Binding-site contacts:
Ligand atom C11 contacts residue ALA118 of chain 24.A at 3.9 Å (hydrophobic).
Ligand atom O1B contacts residue ARG129 of chain 24.A at 3.9 Å.
Ligand atom C10 contacts residue GLN65 of chain 25.A at 4.5 Å.
Ligand atom C8 contacts residue ALA118 of chain 24.A at 4.3 Å (hydrophobic).
Ligand atom N5 contacts residue ALA118 of chain 24.A at 2.8 Å (h-bond).
Ligand atom O9 contacts residue GLN120 of chain 24.A at 3.5 Å (h-bond).
Ligand atom C4 contacts residue ALA118 of chain 24.A at 4.0 Å (hydrophobic).
Ligand atom C7 contacts residue ALA118 of chain 24.A at 3.6 Å (hydrophobic).
Ligand atom C11 contacts residue TRP119 of chain 24.A at 4.4 Å (hydrophobic).
Ligand atom C10 contacts residue ALA64 of chain 25.A at 4.5 Å (hydrophobic).
Ligand atom O8 contacts residue ALA118 of chain 24.A at 3.8 Å.
Ligand atom O1A contacts residue ALA118 of chain 24.A at 4.5 Å.
Ligand atom C11 contacts residue GLN132 of chain 24.A at 4.3 Å.
Ligand atom C10 contacts residue ALA118 of chain 24.A at 3.8 Å (hydrophobic).
Ligand atom C11 contacts residue GLN65 of chain 25.A at 3.7 Å.
Ligand atom O10 contacts residue GLN65 of chain 25.A at 4.0 Å.
Ligand atom C6 contacts residue ALA118 of chain 24.A at 3.4 Å (hydrophobic).
Ligand atom C5 contacts residue ALA118 of chain 24.A at 3.6 Å (hydrophobic).
Ligand atom C9 contacts residue TRP119 of chain 24.A at 4.3 Å (hydrophobic).
Ligand atom O8 contacts residue GLN120 of chain 24.A at 2.8 Å (h-bond).
Ligand atom C8 contacts residue GLN120 of chain 24.A at 4.1 Å.
Ligand atom O8 contacts residue TRP119 of chain 24.A at 3.8 Å.
Ligand atom O10 contacts residue ALA64 of chain 25.A at 3.8 Å.
Ligand atom O1A contacts residue ARG129 of chain 24.A at 3.3 Å (salt-bridge).
Ligand atom O9 contacts residue THR42 of chain 25.A at 4.0 Å.
Ligand atom C1 contacts residue ARG129 of chain 24.A at 4.0 Å.

A small-molecule ligand and the protein it binds are described below.
Small molecule (SMILES): CC(=O)N[C@H]1[C@H]([C@H](O)[C@H](O)CO)O[C@@](O[C@H]2[C@@H](O)[C@@H](CO)O[C@@H](O[C@H]3[C@H](O)[C@@H](O)[C@@H](O)O[C@@H]3CO)[C@@H]2O)(C(=O)O)C[C@@H]1O

Sequence of chain 25.A:
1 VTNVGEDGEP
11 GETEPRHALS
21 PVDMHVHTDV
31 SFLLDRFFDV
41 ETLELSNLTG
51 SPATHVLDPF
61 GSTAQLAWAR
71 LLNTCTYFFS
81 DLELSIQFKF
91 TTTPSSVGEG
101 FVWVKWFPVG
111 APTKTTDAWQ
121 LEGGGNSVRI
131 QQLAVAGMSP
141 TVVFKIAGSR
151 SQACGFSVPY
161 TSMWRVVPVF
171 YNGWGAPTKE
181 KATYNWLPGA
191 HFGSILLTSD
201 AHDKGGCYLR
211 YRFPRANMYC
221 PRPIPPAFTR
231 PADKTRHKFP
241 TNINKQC

Sequence of chain 24.A:
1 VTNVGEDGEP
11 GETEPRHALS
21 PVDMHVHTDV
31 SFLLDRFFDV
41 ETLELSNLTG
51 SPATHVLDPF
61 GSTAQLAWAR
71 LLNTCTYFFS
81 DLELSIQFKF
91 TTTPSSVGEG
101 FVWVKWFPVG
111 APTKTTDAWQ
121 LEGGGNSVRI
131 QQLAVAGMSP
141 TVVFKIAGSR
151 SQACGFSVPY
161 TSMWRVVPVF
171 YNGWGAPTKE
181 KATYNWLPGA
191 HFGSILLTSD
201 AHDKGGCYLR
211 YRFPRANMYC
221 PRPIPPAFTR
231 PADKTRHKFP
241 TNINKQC